Sequence of chain 2.B:
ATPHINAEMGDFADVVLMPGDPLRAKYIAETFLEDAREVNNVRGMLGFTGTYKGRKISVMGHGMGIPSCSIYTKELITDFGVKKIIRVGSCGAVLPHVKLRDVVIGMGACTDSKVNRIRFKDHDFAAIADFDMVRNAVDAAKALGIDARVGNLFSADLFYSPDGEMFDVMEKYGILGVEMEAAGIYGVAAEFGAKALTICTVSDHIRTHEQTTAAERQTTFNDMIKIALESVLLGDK

Binding-site contacts:
Ligand atom C3' contacts residue HIS4 of chain 1.A at 3.8 Å.
Ligand atom C2 contacts residue VAL178 of chain 2.B at 3.7 Å (hydrophobic).
Ligand atom C8 contacts residue CYS91 of chain 2.B at 3.4 Å (hydrophobic).
Ligand atom O3' contacts residue PHE159 of chain 2.B at 3.6 Å.
Ligand atom O3' contacts residue HIS4 of chain 1.A at 2.6 Å (h-bond).
Ligand atom N2 contacts residue GLU179 of chain 2.B at 3.7 Å.
Ligand atom N1 contacts residue VAL178 of chain 2.B at 3.9 Å.
Ligand atom C6 contacts residue PHE159 of chain 2.B at 3.8 Å (hydrophobic).
Ligand atom O3' contacts residue ARG43 of chain 1.A at 3.8 Å.
Ligand atom N9 contacts residue SER90 of chain 2.B at 3.5 Å (h-bond).
Ligand atom O6 contacts residue GLY92 of chain 2.B at 3.8 Å.
Ligand atom C6 contacts residue ILE206 of chain 2.B at 3.8 Å (hydrophobic).
Ligand atom C4 contacts residue VAL178 of chain 2.B at 3.2 Å (hydrophobic).
Ligand atom C1' contacts residue GLU179 of chain 2.B at 3.8 Å.
Ligand atom C5 contacts residue PHE159 of chain 2.B at 3.9 Å (hydrophobic).
Ligand atom N7 contacts residue GLY92 of chain 2.B at 3.3 Å (h-bond).
Ligand atom N3 contacts residue MET180 of chain 2.B at 3.6 Å.
Ligand atom N9 contacts residue VAL178 of chain 2.B at 3.7 Å.
Ligand atom N3 contacts residue PHE159 of chain 2.B at 3.8 Å.
Ligand atom C6 contacts residue VAL178 of chain 2.B at 3.8 Å (hydrophobic).
Ligand atom N2 contacts residue VAL178 of chain 2.B at 3.7 Å.
Ligand atom C2' contacts residue PHE159 of chain 2.B at 3.8 Å (hydrophobic).
Ligand atom C2 contacts residue PHE159 of chain 2.B at 3.6 Å (hydrophobic).
Ligand atom N7 contacts residue CYS91 of chain 2.B at 3.4 Å.
Ligand atom C2' contacts residue MET180 of chain 2.B at 3.8 Å (hydrophobic).
Ligand atom C1' contacts residue SER90 of chain 2.B at 3.1 Å.
Ligand atom O1' contacts residue SO41 of chain 2.G at 3.5 Å (h-bond).
Ligand atom N2 contacts residue MET180 of chain 2.B at 3.7 Å.
Ligand atom O6 contacts residue ILE206 of chain 2.B at 3.1 Å.
Ligand atom N3 contacts residue VAL178 of chain 2.B at 3.4 Å (h-bond).
Ligand atom C1' contacts residue SO41 of chain 2.G at 3.2 Å.
Ligand atom C5 contacts residue GLY92 of chain 2.B at 3.6 Å.
Ligand atom N2 contacts residue PHE159 of chain 2.B at 3.7 Å.
Ligand atom N2 contacts residue ALA156 of chain 2.B at 3.9 Å.
Ligand atom N9 contacts residue CYS91 of chain 2.B at 3.9 Å.
Ligand atom N1 contacts residue PHE159 of chain 2.B at 3.8 Å.
Ligand atom C5 contacts residue VAL178 of chain 2.B at 3.4 Å (hydrophobic).
Ligand atom N3 contacts residue GLU179 of chain 2.B at 3.5 Å.
Ligand atom C8 contacts residue SER90 of chain 2.B at 3.4 Å.
Ligand atom C3' contacts residue ARG43 of chain 1.A at 3.5 Å.

Sequence of chain 1.A:
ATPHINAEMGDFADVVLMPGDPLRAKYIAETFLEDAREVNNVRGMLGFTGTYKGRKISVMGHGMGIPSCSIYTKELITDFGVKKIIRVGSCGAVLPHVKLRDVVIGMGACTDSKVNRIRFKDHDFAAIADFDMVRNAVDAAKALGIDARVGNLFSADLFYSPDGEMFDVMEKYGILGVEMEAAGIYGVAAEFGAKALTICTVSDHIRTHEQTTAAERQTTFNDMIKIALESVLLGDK

This small molecule binds to this protein.
Small molecule (SMILES): Nc1nc2c(ncn2COCCO)c(=O)[nH]1